Binding-site contacts:
Ligand atom OP2 contacts residue ARG112 of chain 1.XA at 2.5 Å (salt-bridge).
Ligand atom OP2 contacts residue TYR121 of chain 1.TA at 3.1 Å.
Ligand atom C8 contacts residue TYR183 of chain 1.TA at 3.7 Å (hydrophobic).
Ligand atom C2' contacts residue TYR183 of chain 1.TA at 3.9 Å (hydrophobic).
Ligand atom C8 contacts residue LYS67 of chain 1.TA at 3.3 Å.
Ligand atom OP2 contacts residue THR114 of chain 1.XA at 2.3 Å (h-bond).
Ligand atom P contacts residue TYR121 of chain 1.TA at 4.2 Å.
Ligand atom N1 contacts residue TYR125 of chain 1.TA at 4.0 Å.
Ligand atom C2 contacts residue TYR125 of chain 1.TA at 3.7 Å (hydrophobic).
Ligand atom C5 contacts residue LYS67 of chain 1.TA at 4.0 Å.
Ligand atom C5' contacts residue TRP71 of chain 1.TA at 3.7 Å (hydrophobic).
Ligand atom OP1 contacts residue LYS6 of chain 1.OA at 3.9 Å.
Ligand atom O5' contacts residue TYR183 of chain 1.TA at 4.0 Å.
Ligand atom O3' contacts residue ASN11 of chain 1.TA at 3.5 Å (h-bond).
Ligand atom C4' contacts residue ASN11 of chain 1.TA at 4.2 Å.
Ligand atom OP1 contacts residue ARG13 of chain 1.TA at 3.9 Å.
Ligand atom OP1 contacts residue THR114 of chain 1.XA at 3.4 Å (h-bond).
Ligand atom C6 contacts residue TYR125 of chain 1.TA at 4.0 Å (hydrophobic).
Ligand atom P contacts residue ARG112 of chain 1.XA at 3.9 Å.
Ligand atom O6 contacts residue TYR125 of chain 1.TA at 4.2 Å.
Ligand atom OP1 contacts residue TRP71 of chain 1.TA at 3.4 Å.
Ligand atom O6 contacts residue LYS67 of chain 1.TA at 4.1 Å.
Ligand atom C3' contacts residue TYR183 of chain 1.TA at 3.7 Å (hydrophobic).
Ligand atom C5 contacts residue TYR125 of chain 1.TA at 4.0 Å (hydrophobic).
Ligand atom OP2 contacts residue TYR183 of chain 1.TA at 3.2 Å.
Ligand atom C2' contacts residue TYR125 of chain 1.TA at 3.8 Å (hydrophobic).
Ligand atom O3' contacts residue THR114 of chain 1.XA at 3.6 Å.
Ligand atom C3' contacts residue ARG13 of chain 1.TA at 4.1 Å.
Ligand atom C6 contacts residue LYS67 of chain 1.TA at 3.8 Å.
Ligand atom N3 contacts residue TYR125 of chain 1.TA at 3.8 Å.
Ligand atom O6 contacts residue SER123 of chain 1.TA at 3.9 Å.
Ligand atom N2 contacts residue TYR125 of chain 1.TA at 3.8 Å.
Ligand atom C2' contacts residue LYS67 of chain 1.TA at 3.7 Å.
Ligand atom P contacts residue ARG13 of chain 1.TA at 3.4 Å.
Ligand atom C4 contacts residue TYR125 of chain 1.TA at 4.0 Å (hydrophobic).
Ligand atom N7 contacts residue LYS67 of chain 1.TA at 3.0 Å (salt-bridge).
Ligand atom P contacts residue THR114 of chain 1.XA at 3.2 Å.
Ligand atom O3' contacts residue ARG13 of chain 1.TA at 4.0 Å.
Ligand atom N9 contacts residue TYR125 of chain 1.TA at 4.0 Å.
Ligand atom OP2 contacts residue ARG13 of chain 1.TA at 2.2 Å (salt-bridge).

Sequence of chain 1.TA:
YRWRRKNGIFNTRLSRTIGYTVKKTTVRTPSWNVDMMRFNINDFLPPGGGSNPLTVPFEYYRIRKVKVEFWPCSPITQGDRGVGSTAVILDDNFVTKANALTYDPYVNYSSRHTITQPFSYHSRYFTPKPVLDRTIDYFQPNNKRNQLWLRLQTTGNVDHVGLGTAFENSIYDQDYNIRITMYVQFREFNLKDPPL

This small molecule binds to this protein.
Small molecule (SMILES): Nc1ccn([C@H]2C[C@H](O[P](=O)(O)OC[C@H]3O[C@@H](n4ccc(N)nc4=O)C[C@@H]3O[P](=O)(O)OC[C@H]3O[C@@H](n4cnc5c(=O)[nH]c(N)nc54)C[C@@H]3O[P](=O)(O)OC[C@H]3O[C@@H](n4cnc5c(=O)[nH]c(N)nc54)C[C@@H]3O)[C@@H](COP(=O)=O)O2)c(=O)n1

Sequence of chain 1.XA:
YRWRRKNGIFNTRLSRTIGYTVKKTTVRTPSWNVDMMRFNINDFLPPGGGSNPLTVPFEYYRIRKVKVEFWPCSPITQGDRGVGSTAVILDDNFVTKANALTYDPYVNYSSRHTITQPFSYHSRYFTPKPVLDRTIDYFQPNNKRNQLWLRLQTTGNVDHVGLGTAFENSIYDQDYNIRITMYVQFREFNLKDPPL

Sequence of chain 1.OA:
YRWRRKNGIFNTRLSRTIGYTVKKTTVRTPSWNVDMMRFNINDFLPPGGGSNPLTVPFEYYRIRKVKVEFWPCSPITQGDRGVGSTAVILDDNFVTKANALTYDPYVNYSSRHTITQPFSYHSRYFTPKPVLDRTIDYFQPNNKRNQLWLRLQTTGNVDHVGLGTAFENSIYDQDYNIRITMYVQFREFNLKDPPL